Sequence of chain 1.B:
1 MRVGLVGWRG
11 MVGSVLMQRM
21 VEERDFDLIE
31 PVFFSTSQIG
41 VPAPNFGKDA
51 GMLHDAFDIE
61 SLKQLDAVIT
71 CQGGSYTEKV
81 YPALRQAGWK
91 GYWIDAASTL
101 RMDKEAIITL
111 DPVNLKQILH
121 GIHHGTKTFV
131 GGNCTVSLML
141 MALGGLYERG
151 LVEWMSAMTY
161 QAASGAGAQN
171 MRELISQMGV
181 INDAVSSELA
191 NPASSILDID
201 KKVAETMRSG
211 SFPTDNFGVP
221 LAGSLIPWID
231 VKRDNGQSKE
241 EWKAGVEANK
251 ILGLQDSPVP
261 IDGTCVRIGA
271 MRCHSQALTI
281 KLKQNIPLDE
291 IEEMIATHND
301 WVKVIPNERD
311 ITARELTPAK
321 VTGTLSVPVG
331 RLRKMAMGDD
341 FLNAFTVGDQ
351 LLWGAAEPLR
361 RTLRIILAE

A small-molecule ligand and the protein it binds are described below.
Small molecule (SMILES): O=C(O)c1ccc([N+](=O)[O-])cc1P(=O)(O)O

Binding-site contacts:
Ligand atom O11 contacts residue SER98 of chain 1.B at 3.6 Å.
Ligand atom C10 contacts residue ARG101 of chain 1.B at 3.7 Å.
Ligand atom C2 contacts residue ALA96 of chain 1.B at 3.6 Å (hydrophobic).
Ligand atom C6 contacts residue ALA96 of chain 1.B at 3.5 Å (hydrophobic).
Ligand atom O14 contacts residue SER98 of chain 1.B at 2.5 Å (h-bond).
Ligand atom O8 contacts residue CYS71 of chain 1.B at 3.8 Å.
Ligand atom O8 contacts residue NAP1 of chain 1.F at 3.5 Å (h-bond).
Ligand atom O9 contacts residue ALA96 of chain 1.B at 3.1 Å.
Ligand atom O12 contacts residue ARG101 of chain 1.B at 2.8 Å (salt-bridge).
Ligand atom C10 contacts residue SER98 of chain 1.B at 3.8 Å.
Ligand atom P13 contacts residue SER98 of chain 1.B at 3.8 Å.
Ligand atom O8 contacts residue GLY73 of chain 1.B at 3.9 Å.
Ligand atom O15 contacts residue GLY74 of chain 1.B at 2.9 Å (h-bond).
Ligand atom C4 contacts residue SER98 of chain 1.B at 3.9 Å.
Ligand atom O12 contacts residue SER98 of chain 1.B at 3.8 Å.
Ligand atom O16 contacts residue NAP1 of chain 1.F at 3.2 Å.
Ligand atom O14 contacts residue ALA97 of chain 1.B at 3.7 Å.
Ligand atom O12 contacts residue ASN133 of chain 1.B at 3.0 Å (h-bond).
Ligand atom C6 contacts residue ARG101 of chain 1.B at 3.5 Å.
Ligand atom C5 contacts residue NAP1 of chain 1.F at 3.6 Å.
Ligand atom O11 contacts residue NAP1 of chain 1.F at 3.0 Å (h-bond).
Ligand atom C7 contacts residue NAP1 of chain 1.F at 3.8 Å.
Ligand atom O9 contacts residue NAP1 of chain 1.F at 3.8 Å.
Ligand atom N1 contacts residue ALA96 of chain 1.B at 3.7 Å.
Ligand atom O12 contacts residue NAP1 of chain 1.F at 3.8 Å.
Ligand atom O15 contacts residue NAP1 of chain 1.F at 3.6 Å.
Ligand atom C4 contacts residue NAP1 of chain 1.F at 3.3 Å.
Ligand atom O9 contacts residue VAL12 of chain 1.B at 3.9 Å.
Ligand atom C10 contacts residue NAP1 of chain 1.F at 3.4 Å.
Ligand atom O15 contacts residue GLY73 of chain 1.B at 3.8 Å.
Ligand atom C3 contacts residue ALA97 of chain 1.B at 3.6 Å (hydrophobic).
Ligand atom C4 contacts residue ALA97 of chain 1.B at 3.8 Å (hydrophobic).
Ligand atom P13 contacts residue NAP1 of chain 1.F at 3.8 Å.
Ligand atom C2 contacts residue NAP1 of chain 1.F at 3.1 Å.
Ligand atom N1 contacts residue NAP1 of chain 1.F at 2.8 Å (h-bond).
Ligand atom O8 contacts residue ALA97 of chain 1.B at 3.5 Å (h-bond).
Ligand atom O8 contacts residue ALA96 of chain 1.B at 3.4 Å.
Ligand atom C7 contacts residue ALA96 of chain 1.B at 3.2 Å (hydrophobic).
Ligand atom C2 contacts residue ALA97 of chain 1.B at 3.9 Å (hydrophobic).
Ligand atom C3 contacts residue NAP1 of chain 1.F at 2.9 Å.